A small-molecule ligand and the protein it binds are described below.
Small molecule (SMILES): CC(=O)N[C@H]1[C@H](O[C@H]2[C@H](O)[C@@H](NC(C)=O)CO[C@@H]2CO)O[C@H](CO)[C@@H](O)[C@@H]1O

Binding-site contacts:
Ligand atom O6 contacts residue GLY410 of chain 1.C at 3.9 Å.
Ligand atom O7 contacts residue ASN276 of chain 1.C at 4.4 Å.
Ligand atom C7 contacts residue ASN276 of chain 1.C at 3.6 Å.
Ligand atom O7 contacts residue ILE297 of chain 1.C at 4.3 Å.
Ligand atom C2 contacts residue ASN276 of chain 1.C at 2.5 Å.
Ligand atom C3 contacts residue ASN276 of chain 1.C at 3.9 Å.
Ligand atom C8 contacts residue ASN276 of chain 1.C at 3.9 Å.
Ligand atom C4 contacts residue ASN276 of chain 1.C at 4.3 Å.
Ligand atom O5 contacts residue ASN276 of chain 1.C at 2.5 Å (h-bond).
Ligand atom C5 contacts residue ASN276 of chain 1.C at 3.7 Å.
Ligand atom O5 contacts residue GLY410 of chain 1.C at 4.4 Å.
Ligand atom C7 contacts residue ILE297 of chain 1.C at 4.5 Å (hydrophobic).
Ligand atom C2 contacts residue ILE297 of chain 1.C at 4.0 Å (hydrophobic).
Ligand atom N2 contacts residue ASN276 of chain 1.C at 2.9 Å (h-bond).
Ligand atom N2 contacts residue ILE297 of chain 1.C at 3.6 Å.
Ligand atom C1 contacts residue ASN276 of chain 1.C at 1.4 Å.

Sequence of chain 1.C:
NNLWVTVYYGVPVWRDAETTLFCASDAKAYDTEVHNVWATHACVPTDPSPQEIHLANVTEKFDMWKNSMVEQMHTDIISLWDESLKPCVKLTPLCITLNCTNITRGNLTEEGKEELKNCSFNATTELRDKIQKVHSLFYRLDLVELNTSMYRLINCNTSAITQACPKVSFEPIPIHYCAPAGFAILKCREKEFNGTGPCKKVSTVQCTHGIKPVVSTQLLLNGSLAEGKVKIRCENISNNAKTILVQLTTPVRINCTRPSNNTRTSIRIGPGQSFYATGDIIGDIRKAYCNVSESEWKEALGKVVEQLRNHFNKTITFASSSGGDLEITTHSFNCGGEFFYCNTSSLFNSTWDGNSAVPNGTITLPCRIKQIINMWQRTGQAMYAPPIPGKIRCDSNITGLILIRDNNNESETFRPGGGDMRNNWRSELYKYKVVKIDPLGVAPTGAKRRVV